A small-molecule ligand and the protein it binds are described below.
Small molecule (SMILES): O=[N+]([O-])c1ccc(O[C@@H]2O[C@H](CO)[C@@H](O)[C@H](O)[C@H]2F)c([N+](=O)[O-])c1

Sequence of chain 6.A:
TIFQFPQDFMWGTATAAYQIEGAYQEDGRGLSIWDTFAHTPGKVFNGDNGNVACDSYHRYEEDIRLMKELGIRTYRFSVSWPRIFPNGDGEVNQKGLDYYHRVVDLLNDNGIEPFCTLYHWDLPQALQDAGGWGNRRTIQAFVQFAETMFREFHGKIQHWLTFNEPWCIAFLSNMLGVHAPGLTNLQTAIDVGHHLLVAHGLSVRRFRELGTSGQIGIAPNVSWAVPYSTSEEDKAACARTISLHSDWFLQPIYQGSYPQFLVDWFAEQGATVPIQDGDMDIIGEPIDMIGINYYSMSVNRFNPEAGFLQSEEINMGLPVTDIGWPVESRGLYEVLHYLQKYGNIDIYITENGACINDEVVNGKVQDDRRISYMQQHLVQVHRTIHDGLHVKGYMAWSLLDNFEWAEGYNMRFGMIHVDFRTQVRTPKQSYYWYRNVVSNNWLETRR

Binding-site contacts:
Ligand atom C11 contacts residue GLN140 of chain 6.A at 3.5 Å.
Ligand atom N2 contacts residue GLN140 of chain 6.A at 3.8 Å.
Ligand atom C5 contacts residue GLN140 of chain 6.A at 4.2 Å.
Ligand atom C13 contacts residue GLN140 of chain 6.A at 3.8 Å.
Ligand atom C2 contacts residue ILE139 of chain 6.A at 4.5 Å (hydrophobic).
Ligand atom O3 contacts residue VAL198 of chain 6.A at 4.1 Å.
Ligand atom C2 contacts residue LEU202 of chain 6.A at 3.6 Å (hydrophobic).
Ligand atom O1 contacts residue GLN140 of chain 6.A at 4.0 Å.
Ligand atom C16 contacts residue GLN140 of chain 6.A at 3.4 Å.
Ligand atom N1 contacts residue GLN140 of chain 6.A at 4.3 Å.
Ligand atom C15 contacts residue GLN140 of chain 6.A at 3.4 Å.
Ligand atom O5 contacts residue GLN140 of chain 6.A at 3.4 Å.
Ligand atom C4 contacts residue ARG136 of chain 6.A at 4.0 Å.
Ligand atom C6 contacts residue GLN140 of chain 6.A at 3.9 Å.
Ligand atom O22 contacts residue GLN140 of chain 6.A at 4.2 Å.
Ligand atom O6 contacts residue ARG136 of chain 6.A at 4.2 Å.
Ligand atom O6 contacts residue GLN140 of chain 6.A at 2.7 Å (h-bond).
Ligand atom C3 contacts residue ARG136 of chain 6.A at 4.0 Å.
Ligand atom F contacts residue LEU202 of chain 6.A at 3.3 Å.
Ligand atom C12 contacts residue GLN140 of chain 6.A at 3.6 Å.
Ligand atom O11 contacts residue GLN140 of chain 6.A at 4.1 Å.
Ligand atom C6 contacts residue ARG137 of chain 6.A at 4.0 Å.
Ligand atom C14 contacts residue GLN140 of chain 6.A at 3.6 Å.
Ligand atom C1 contacts residue GLN140 of chain 6.A at 4.4 Å.
Ligand atom O11 contacts residue VAL143 of chain 6.A at 3.6 Å.
Ligand atom O6 contacts residue ARG137 of chain 6.A at 3.9 Å.
Ligand atom O11 contacts residue LEU202 of chain 6.A at 3.6 Å.
Ligand atom C5 contacts residue ARG136 of chain 6.A at 4.3 Å.
Ligand atom O3 contacts residue LEU202 of chain 6.A at 4.3 Å.
Ligand atom O1 contacts residue LEU202 of chain 6.A at 4.2 Å.
Ligand atom O12 contacts residue VAL143 of chain 6.A at 3.7 Å.
Ligand atom O3 contacts residue ARG136 of chain 6.A at 2.9 Å (salt-bridge).
Ligand atom O21 contacts residue GLN140 of chain 6.A at 4.2 Å.
Ligand atom O4 contacts residue ARG136 of chain 6.A at 2.9 Å (salt-bridge).
Ligand atom N1 contacts residue VAL143 of chain 6.A at 4.2 Å.
Ligand atom C6 contacts residue ARG136 of chain 6.A at 3.3 Å.